Sequence of chain 1.F:
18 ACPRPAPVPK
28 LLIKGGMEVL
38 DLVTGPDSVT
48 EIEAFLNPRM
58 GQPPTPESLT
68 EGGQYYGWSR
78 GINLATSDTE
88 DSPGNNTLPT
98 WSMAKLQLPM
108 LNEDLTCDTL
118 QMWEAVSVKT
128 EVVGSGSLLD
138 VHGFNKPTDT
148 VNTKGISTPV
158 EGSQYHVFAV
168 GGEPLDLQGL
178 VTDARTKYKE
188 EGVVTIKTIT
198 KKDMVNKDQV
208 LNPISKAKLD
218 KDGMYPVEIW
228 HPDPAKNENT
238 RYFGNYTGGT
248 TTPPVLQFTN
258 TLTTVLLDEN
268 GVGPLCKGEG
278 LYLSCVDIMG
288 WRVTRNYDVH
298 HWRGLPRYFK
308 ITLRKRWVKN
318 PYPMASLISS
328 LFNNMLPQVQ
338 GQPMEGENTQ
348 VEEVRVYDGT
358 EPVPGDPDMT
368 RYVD

This protein binds this small molecule.
Small molecule (SMILES): CC(=O)N[C@@H]1[C@@H](O[C@@H]2O[C@H](CO)[C@H](O)[C@H](O[C@]3(C(=O)O)C[C@H](O)[C@@H](NC(C)=O)[C@H]([C@H](O)[C@H](O)CO)O3)[C@H]2O)[C@H](O)[C@@H](CO[C@]2(C(=O)O)C[C@H](O)[C@@H](NC(C)=O)[C@H]([C@H](O)[C@H](O)CO)O2)O[C@H]1O

Sequence of chain 5.F:
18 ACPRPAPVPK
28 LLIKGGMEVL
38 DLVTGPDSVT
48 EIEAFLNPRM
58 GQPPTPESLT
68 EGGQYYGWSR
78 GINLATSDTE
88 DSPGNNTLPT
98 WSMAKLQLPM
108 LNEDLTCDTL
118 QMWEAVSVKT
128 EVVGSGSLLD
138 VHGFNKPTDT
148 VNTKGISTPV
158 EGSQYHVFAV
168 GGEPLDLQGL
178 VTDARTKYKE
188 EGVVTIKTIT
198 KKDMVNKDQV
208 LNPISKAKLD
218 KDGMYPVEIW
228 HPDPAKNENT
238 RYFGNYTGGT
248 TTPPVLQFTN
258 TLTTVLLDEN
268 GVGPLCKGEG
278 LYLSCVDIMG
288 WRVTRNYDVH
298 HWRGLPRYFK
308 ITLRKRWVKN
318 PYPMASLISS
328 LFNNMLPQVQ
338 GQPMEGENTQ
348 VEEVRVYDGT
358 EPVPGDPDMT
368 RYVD

Binding-site contacts:
Ligand atom C4 contacts residue TYR72 of chain 1.F at 3.4 Å (hydrophobic).
Ligand atom O1A contacts residue SER89 of chain 1.F at 4.1 Å.
Ligand atom C3 contacts residue VAL296 of chain 1.F at 3.7 Å (hydrophobic).
Ligand atom C8 contacts residue ARG77 of chain 1.F at 4.1 Å.
Ligand atom O8 contacts residue ARG77 of chain 1.F at 3.1 Å (salt-bridge).
Ligand atom C1 contacts residue GLY78 of chain 1.F at 4.1 Å.
Ligand atom O4 contacts residue ILE79 of chain 1.F at 3.6 Å (h-bond).
Ligand atom C4 contacts residue HIS298 of chain 1.F at 4.0 Å.
Ligand atom O8 contacts residue GLU87 of chain 1.F at 3.9 Å.
Ligand atom C10 contacts residue TYR72 of chain 1.F at 4.1 Å (hydrophobic).
Ligand atom C3 contacts residue ARG77 of chain 1.F at 4.1 Å.
Ligand atom O4 contacts residue HIS298 of chain 1.F at 3.0 Å (h-bond).
Ligand atom C1 contacts residue ARG77 of chain 1.F at 3.1 Å.
Ligand atom C11 contacts residue ASP85 of chain 5.F at 4.2 Å.
Ligand atom C4 contacts residue GLY78 of chain 1.F at 3.4 Å.
Ligand atom O4 contacts residue GLY78 of chain 1.F at 3.2 Å.
Ligand atom C6 contacts residue ARG77 of chain 1.F at 4.3 Å.
Ligand atom C5 contacts residue TYR72 of chain 1.F at 3.5 Å (hydrophobic).
Ligand atom O1B contacts residue SER89 of chain 1.F at 3.5 Å (h-bond).
Ligand atom O4 contacts residue THR291 of chain 1.F at 3.4 Å.
Ligand atom C5 contacts residue ASN93 of chain 1.F at 4.1 Å.
Ligand atom C3 contacts residue GLY78 of chain 1.F at 3.9 Å.
Ligand atom O3 contacts residue GLY78 of chain 1.F at 3.6 Å.
Ligand atom C6 contacts residue ASN93 of chain 1.F at 3.1 Å.
Ligand atom C1 contacts residue TYR72 of chain 1.F at 4.0 Å (hydrophobic).
Ligand atom C1 contacts residue SER89 of chain 1.F at 4.2 Å.
Ligand atom O3 contacts residue VAL296 of chain 1.F at 4.3 Å.
Ligand atom O4 contacts residue TYR72 of chain 1.F at 3.8 Å.
Ligand atom O1A contacts residue ARG77 of chain 1.F at 3.0 Å (salt-bridge).
Ligand atom O6 contacts residue ASN93 of chain 1.F at 3.0 Å (h-bond).
Ligand atom N5 contacts residue TYR72 of chain 1.F at 3.0 Å (h-bond).
Ligand atom O1A contacts residue GLY78 of chain 1.F at 3.7 Å.
Ligand atom O1B contacts residue ARG77 of chain 1.F at 2.5 Å (salt-bridge).
Ligand atom C2 contacts residue GLY78 of chain 1.F at 4.1 Å.
Ligand atom O8 contacts residue TYR72 of chain 1.F at 3.9 Å.
Ligand atom O4 contacts residue ASN80 of chain 1.F at 4.0 Å.
Ligand atom C3 contacts residue HIS298 of chain 1.F at 4.1 Å.
Ligand atom C6 contacts residue TYR72 of chain 1.F at 3.8 Å (hydrophobic).
Ligand atom C3 contacts residue GLY78 of chain 1.F at 4.1 Å.
Ligand atom O1A contacts residue TYR72 of chain 1.F at 3.1 Å.